This protein binds this small molecule.
Small molecule (SMILES): CC(=O)N[C@H]1[C@H](O[C@H]2[C@H](O)[C@@H](NC(C)=O)CO[C@@H]2CO)O[C@H](CO)[C@@H](O)[C@@H]1O

Sequence of chain 1.C:
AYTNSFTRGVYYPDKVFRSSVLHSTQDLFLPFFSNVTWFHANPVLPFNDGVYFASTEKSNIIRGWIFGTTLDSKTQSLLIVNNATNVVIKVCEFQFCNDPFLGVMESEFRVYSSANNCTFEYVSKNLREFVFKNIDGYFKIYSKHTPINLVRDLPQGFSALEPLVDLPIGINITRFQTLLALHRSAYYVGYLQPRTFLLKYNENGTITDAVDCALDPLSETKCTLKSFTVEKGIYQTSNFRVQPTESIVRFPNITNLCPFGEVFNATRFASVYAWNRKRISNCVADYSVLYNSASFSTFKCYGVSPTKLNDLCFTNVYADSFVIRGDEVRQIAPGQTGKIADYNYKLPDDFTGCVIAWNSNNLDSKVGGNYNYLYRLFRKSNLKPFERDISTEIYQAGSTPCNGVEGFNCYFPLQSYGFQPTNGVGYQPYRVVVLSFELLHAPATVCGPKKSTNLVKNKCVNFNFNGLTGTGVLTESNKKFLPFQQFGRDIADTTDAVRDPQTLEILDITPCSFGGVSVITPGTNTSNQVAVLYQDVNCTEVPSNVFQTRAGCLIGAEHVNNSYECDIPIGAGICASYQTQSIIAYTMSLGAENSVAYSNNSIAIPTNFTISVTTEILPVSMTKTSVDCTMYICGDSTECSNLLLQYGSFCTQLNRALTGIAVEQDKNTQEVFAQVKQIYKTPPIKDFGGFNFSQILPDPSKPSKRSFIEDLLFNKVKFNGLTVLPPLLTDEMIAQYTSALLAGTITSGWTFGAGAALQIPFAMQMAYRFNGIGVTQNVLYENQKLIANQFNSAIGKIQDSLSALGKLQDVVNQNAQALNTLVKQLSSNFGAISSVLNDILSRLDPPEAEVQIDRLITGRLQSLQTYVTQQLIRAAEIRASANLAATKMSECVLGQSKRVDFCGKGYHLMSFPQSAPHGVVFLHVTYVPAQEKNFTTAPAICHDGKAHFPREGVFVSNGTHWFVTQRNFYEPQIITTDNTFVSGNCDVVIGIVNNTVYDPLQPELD

Binding-site contacts:
Ligand atom C2 contacts residue ASN343 of chain 1.C at 2.5 Å.
Ligand atom O7 contacts residue ASN343 of chain 1.C at 4.2 Å.
Ligand atom N2 contacts residue PHE342 of chain 1.C at 4.3 Å.
Ligand atom C4 contacts residue ASN343 of chain 1.C at 4.3 Å.
Ligand atom O5 contacts residue ASN343 of chain 1.C at 2.3 Å (h-bond).
Ligand atom C8 contacts residue PHE342 of chain 1.C at 3.4 Å (hydrophobic).
Ligand atom C5 contacts residue ASN343 of chain 1.C at 3.6 Å.
Ligand atom C1 contacts residue ASN343 of chain 1.C at 1.4 Å.
Ligand atom C3 contacts residue ASN343 of chain 1.C at 3.8 Å.
Ligand atom C7 contacts residue ASN343 of chain 1.C at 3.8 Å.
Ligand atom C7 contacts residue PHE342 of chain 1.C at 4.4 Å (hydrophobic).
Ligand atom N2 contacts residue ASN343 of chain 1.C at 2.9 Å (h-bond).